A small-molecule ligand and the protein it binds are described below.
Small molecule (SMILES): CN(C)CCNc1ccn2ncc(-c3cn[nH]c3)c2n1

Sequence of chain 1.A:
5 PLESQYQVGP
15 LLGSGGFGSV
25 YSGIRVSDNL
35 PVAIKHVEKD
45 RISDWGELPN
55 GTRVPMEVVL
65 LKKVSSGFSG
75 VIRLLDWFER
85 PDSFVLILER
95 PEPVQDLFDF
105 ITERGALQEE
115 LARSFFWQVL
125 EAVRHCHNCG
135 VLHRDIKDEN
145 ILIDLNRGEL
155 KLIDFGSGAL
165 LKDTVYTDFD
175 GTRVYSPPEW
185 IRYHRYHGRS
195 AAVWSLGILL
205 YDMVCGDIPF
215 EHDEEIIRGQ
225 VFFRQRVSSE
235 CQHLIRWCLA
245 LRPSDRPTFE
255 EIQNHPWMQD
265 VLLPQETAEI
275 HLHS

Binding-site contacts:
Ligand atom N1 contacts residue GLU143 of chain 1.A at 3.9 Å.
Ligand atom C1 contacts residue PHE21 of chain 1.A at 3.5 Å (hydrophobic).
Ligand atom C12 contacts residue ASP158 of chain 1.A at 3.8 Å.
Ligand atom C2 contacts residue ILE157 of chain 1.A at 3.8 Å (hydrophobic).
Ligand atom C13 contacts residue LEU146 of chain 1.A at 3.5 Å (hydrophobic).
Ligand atom C3 contacts residue ILE157 of chain 1.A at 3.9 Å (hydrophobic).
Ligand atom N3 contacts residue LEU16 of chain 1.A at 3.9 Å.
Ligand atom C8 contacts residue LEU146 of chain 1.A at 3.6 Å (hydrophobic).
Ligand atom N1 contacts residue ASP100 of chain 1.A at 3.8 Å.
Ligand atom N6 contacts residue LEU146 of chain 1.A at 3.5 Å.
Ligand atom N6 contacts residue PRO95 of chain 1.A at 4.2 Å.
Ligand atom N6 contacts residue ARG94 of chain 1.A at 3.7 Å.
Ligand atom C10 contacts residue ILE157 of chain 1.A at 4.0 Å (hydrophobic).
Ligand atom N4 contacts residue LEU92 of chain 1.A at 3.4 Å.
Ligand atom C7 contacts residue LEU146 of chain 1.A at 4.1 Å (hydrophobic).
Ligand atom C2 contacts residue ASP158 of chain 1.A at 3.8 Å.
Ligand atom N5 contacts residue ASP158 of chain 1.A at 2.8 Å (salt-bridge).
Ligand atom N4 contacts residue ILE157 of chain 1.A at 4.0 Å.
Ligand atom C11 contacts residue LEU92 of chain 1.A at 3.7 Å (hydrophobic).
Ligand atom C12 contacts residue VAL24 of chain 1.A at 4.1 Å (hydrophobic).
Ligand atom C7 contacts residue LEU16 of chain 1.A at 3.4 Å (hydrophobic).
Ligand atom C13 contacts residue ALA37 of chain 1.A at 3.4 Å (hydrophobic).
Ligand atom C5 contacts residue LEU16 of chain 1.A at 4.0 Å (hydrophobic).
Ligand atom N5 contacts residue LYS39 of chain 1.A at 4.0 Å.
Ligand atom C10 contacts residue ALA37 of chain 1.A at 4.2 Å (hydrophobic).
Ligand atom C2 contacts residue PHE21 of chain 1.A at 3.9 Å (hydrophobic).
Ligand atom N6 contacts residue ALA37 of chain 1.A at 3.9 Å.
Ligand atom C13 contacts residue GLU93 of chain 1.A at 3.4 Å.
Ligand atom C9 contacts residue ALA37 of chain 1.A at 3.8 Å (hydrophobic).
Ligand atom N6 contacts residue GLU93 of chain 1.A at 4.0 Å.
Ligand atom C9 contacts residue LEU146 of chain 1.A at 3.5 Å (hydrophobic).
Ligand atom C6 contacts residue LEU16 of chain 1.A at 3.4 Å (hydrophobic).
Ligand atom C2 contacts residue GLU143 of chain 1.A at 3.1 Å.
Ligand atom C11 contacts residue ILE157 of chain 1.A at 3.9 Å (hydrophobic).
Ligand atom N4 contacts residue ASP158 of chain 1.A at 3.7 Å.
Ligand atom N2 contacts residue LEU16 of chain 1.A at 4.0 Å.
Ligand atom N5 contacts residue ILE157 of chain 1.A at 4.0 Å.
Ligand atom C12 contacts residue ILE157 of chain 1.A at 3.9 Å (hydrophobic).
Ligand atom N3 contacts residue LEU146 of chain 1.A at 3.5 Å.
Ligand atom C11 contacts residue ILE76 of chain 1.A at 3.9 Å (hydrophobic).